This small molecule binds to this protein.
Small molecule (SMILES): Cc1ccccc1COc1cc(Cl)cc(-c2cc(-c3c[nH]c(=O)[nH]c3=O)cn(-c3cccnc3)c2=O)c1

Binding-site contacts:
Ligand atom C4 contacts residue GLU166 of chain 1.A at 3.4 Å.
Ligand atom O2 contacts residue ASN142 of chain 1.A at 3.7 Å.
Ligand atom C25 contacts residue GLN189 of chain 1.A at 3.5 Å.
Ligand atom C23 contacts residue PRO168 of chain 1.A at 3.4 Å (hydrophobic).
Ligand atom C10 contacts residue ASN142 of chain 1.A at 3.3 Å.
Ligand atom N3 contacts residue THR26 of chain 1.A at 3.0 Å (h-bond).
Ligand atom N2 contacts residue HIS163 of chain 1.A at 2.9 Å (h-bond).
Ligand atom C27 contacts residue MET49 of chain 1.A at 3.5 Å (hydrophobic).
Ligand atom C24 contacts residue PRO168 of chain 1.A at 3.7 Å (hydrophobic).
Ligand atom C7 contacts residue CYS145 of chain 1.A at 3.4 Å (hydrophobic).
Ligand atom C8 contacts residue CYS145 of chain 1.A at 3.6 Å (hydrophobic).
Ligand atom C12 contacts residue THR26 of chain 1.A at 3.7 Å.
Ligand atom C21 contacts residue LEU167 of chain 1.A at 3.6 Å (hydrophobic).
Ligand atom C4 contacts residue LEU141 of chain 1.A at 3.6 Å (hydrophobic).
Ligand atom C21 contacts residue GLN192 of chain 1.A at 3.6 Å.
Ligand atom C5 contacts residue ASN142 of chain 1.A at 3.7 Å.
Ligand atom C5 contacts residue LEU141 of chain 1.A at 3.5 Å (hydrophobic).
Ligand atom C22 contacts residue THR190 of chain 1.A at 3.1 Å.
Ligand atom O1 contacts residue GLU166 of chain 1.A at 2.7 Å (salt-bridge).
Ligand atom O4 contacts residue GLN189 of chain 1.A at 3.7 Å.
Ligand atom C23 contacts residue THR190 of chain 1.A at 3.6 Å.
Ligand atom C8 contacts residue ASN142 of chain 1.A at 3.7 Å.
Ligand atom O2 contacts residue GLY143 of chain 1.A at 3.1 Å (h-bond).
Ligand atom C18 contacts residue GLU166 of chain 1.A at 3.5 Å.
Ligand atom C4 contacts residue PHE140 of chain 1.A at 3.4 Å (hydrophobic).
Ligand atom C3 contacts residue GLU166 of chain 1.A at 3.7 Å.
Ligand atom C7 contacts residue ASN142 of chain 1.A at 3.4 Å.
Ligand atom O3 contacts residue THR25 of chain 1.A at 3.3 Å.
Ligand atom O1 contacts residue MET165 of chain 1.A at 3.1 Å.
Ligand atom C28 contacts residue MET49 of chain 1.A at 3.5 Å (hydrophobic).
Ligand atom C9 contacts residue ASN142 of chain 1.A at 3.3 Å.
Ligand atom N2 contacts residue SER144 of chain 1.A at 3.6 Å.
Ligand atom O2 contacts residue CYS145 of chain 1.A at 3.1 Å (h-bond).
Ligand atom N1 contacts residue CYS145 of chain 1.A at 3.7 Å.
Ligand atom O3 contacts residue THR26 of chain 1.A at 3.0 Å (h-bond).
Ligand atom CL1 contacts residue ASP187 of chain 1.A at 3.4 Å.
Ligand atom N2 contacts residue GLU166 of chain 1.A at 3.7 Å.
Ligand atom C12 contacts residue THR25 of chain 1.A at 3.7 Å.
Ligand atom C22 contacts residue PRO168 of chain 1.A at 3.6 Å (hydrophobic).
Ligand atom C3 contacts residue HIS163 of chain 1.A at 3.4 Å.

Sequence of chain 1.A:
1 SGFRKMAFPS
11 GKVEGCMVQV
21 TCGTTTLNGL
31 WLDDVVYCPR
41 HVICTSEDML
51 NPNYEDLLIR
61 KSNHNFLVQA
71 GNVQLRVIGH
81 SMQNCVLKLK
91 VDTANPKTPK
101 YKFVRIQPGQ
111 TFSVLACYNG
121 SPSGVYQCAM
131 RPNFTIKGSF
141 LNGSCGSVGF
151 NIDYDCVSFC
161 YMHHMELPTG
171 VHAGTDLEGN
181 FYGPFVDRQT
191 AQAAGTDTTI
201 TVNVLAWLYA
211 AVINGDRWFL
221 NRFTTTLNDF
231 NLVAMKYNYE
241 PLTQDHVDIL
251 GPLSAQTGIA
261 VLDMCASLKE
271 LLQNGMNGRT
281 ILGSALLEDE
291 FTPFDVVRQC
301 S